Binding-site contacts:
Ligand atom C1 contacts residue ASN709 of chain 1.A at 1.4 Å.
Ligand atom C3 contacts residue ASN709 of chain 1.A at 3.8 Å.
Ligand atom O7 contacts residue ASN709 of chain 1.A at 3.2 Å (h-bond).
Ligand atom C1 contacts residue ASP796 of chain 1.B at 4.4 Å.
Ligand atom N2 contacts residue ASN709 of chain 1.A at 2.9 Å (h-bond).
Ligand atom C2 contacts residue ASN709 of chain 1.A at 2.4 Å.
Ligand atom C7 contacts residue ASN709 of chain 1.A at 3.2 Å.
Ligand atom C5 contacts residue ASN709 of chain 1.A at 3.7 Å.
Ligand atom C4 contacts residue ASN709 of chain 1.A at 4.2 Å.
Ligand atom C8 contacts residue ASN710 of chain 1.A at 4.2 Å.
Ligand atom C8 contacts residue GLY1131 of chain 1.A at 3.8 Å.
Ligand atom O5 contacts residue ASN709 of chain 1.A at 2.4 Å (h-bond).
Ligand atom C7 contacts residue GLY1131 of chain 1.A at 4.3 Å.
Ligand atom O5 contacts residue ASP796 of chain 1.B at 3.8 Å.
Ligand atom C8 contacts residue ASN709 of chain 1.A at 3.9 Å.

Sequence of chain 1.A:
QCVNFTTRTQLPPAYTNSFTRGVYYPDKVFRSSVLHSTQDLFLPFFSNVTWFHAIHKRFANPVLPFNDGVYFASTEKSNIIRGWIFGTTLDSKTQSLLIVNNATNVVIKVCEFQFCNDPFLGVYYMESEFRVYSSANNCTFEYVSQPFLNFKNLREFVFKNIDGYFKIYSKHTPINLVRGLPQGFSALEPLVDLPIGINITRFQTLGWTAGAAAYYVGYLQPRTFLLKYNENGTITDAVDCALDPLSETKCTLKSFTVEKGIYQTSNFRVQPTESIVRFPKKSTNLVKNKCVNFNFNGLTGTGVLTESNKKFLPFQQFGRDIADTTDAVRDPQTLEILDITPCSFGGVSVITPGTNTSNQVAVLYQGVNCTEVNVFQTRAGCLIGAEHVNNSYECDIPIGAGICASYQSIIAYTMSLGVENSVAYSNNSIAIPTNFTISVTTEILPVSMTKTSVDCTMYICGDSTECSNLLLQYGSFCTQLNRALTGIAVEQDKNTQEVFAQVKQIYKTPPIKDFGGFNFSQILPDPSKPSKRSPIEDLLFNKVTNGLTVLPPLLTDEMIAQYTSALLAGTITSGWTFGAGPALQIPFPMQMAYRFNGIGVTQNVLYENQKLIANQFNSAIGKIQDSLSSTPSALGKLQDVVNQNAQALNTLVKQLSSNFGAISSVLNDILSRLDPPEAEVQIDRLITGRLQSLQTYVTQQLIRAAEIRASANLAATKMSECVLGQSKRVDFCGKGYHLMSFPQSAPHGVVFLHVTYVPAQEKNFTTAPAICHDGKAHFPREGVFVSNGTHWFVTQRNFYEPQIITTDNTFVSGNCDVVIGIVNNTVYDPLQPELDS

Sequence of chain 1.B:
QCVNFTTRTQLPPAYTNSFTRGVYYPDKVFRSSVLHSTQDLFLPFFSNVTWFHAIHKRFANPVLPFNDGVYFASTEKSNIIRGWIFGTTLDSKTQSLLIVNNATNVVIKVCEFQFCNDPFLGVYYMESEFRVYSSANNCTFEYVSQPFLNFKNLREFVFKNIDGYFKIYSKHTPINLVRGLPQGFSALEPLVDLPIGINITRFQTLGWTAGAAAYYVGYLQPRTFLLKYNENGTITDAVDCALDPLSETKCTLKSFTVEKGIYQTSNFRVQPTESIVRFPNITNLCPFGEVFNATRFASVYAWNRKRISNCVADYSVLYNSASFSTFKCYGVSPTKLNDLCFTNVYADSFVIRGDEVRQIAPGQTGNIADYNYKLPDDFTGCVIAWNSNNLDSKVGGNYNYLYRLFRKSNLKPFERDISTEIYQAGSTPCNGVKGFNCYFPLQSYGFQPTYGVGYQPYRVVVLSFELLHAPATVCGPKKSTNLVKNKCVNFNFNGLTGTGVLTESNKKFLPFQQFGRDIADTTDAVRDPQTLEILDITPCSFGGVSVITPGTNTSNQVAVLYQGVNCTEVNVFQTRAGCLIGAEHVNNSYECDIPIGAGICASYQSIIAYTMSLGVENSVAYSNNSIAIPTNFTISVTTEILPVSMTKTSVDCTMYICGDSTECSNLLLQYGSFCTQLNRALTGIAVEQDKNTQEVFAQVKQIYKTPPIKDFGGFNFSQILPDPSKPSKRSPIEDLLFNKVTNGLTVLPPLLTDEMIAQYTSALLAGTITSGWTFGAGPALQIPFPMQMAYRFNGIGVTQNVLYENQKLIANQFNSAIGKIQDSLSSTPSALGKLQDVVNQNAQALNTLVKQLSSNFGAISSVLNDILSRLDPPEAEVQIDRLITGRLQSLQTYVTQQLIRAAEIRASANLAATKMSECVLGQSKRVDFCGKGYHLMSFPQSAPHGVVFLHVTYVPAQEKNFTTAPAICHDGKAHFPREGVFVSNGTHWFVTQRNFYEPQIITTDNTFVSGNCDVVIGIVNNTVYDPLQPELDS

The protein below binds the small molecule below.
Small molecule (SMILES): CC(=O)N[C@@H]1[C@@H](O)[C@H](O)[C@@H](CO)O[C@H]1O